Binding-site contacts:
Ligand atom C4 contacts residue ASN1131 of chain 1.B at 4.2 Å.
Ligand atom O5 contacts residue ASN1131 of chain 1.B at 2.3 Å (h-bond).
Ligand atom C7 contacts residue ASN1131 of chain 1.B at 3.3 Å.
Ligand atom C2 contacts residue ASN1131 of chain 1.B at 2.5 Å.
Ligand atom C1 contacts residue ASN1131 of chain 1.B at 1.4 Å.
Ligand atom O7 contacts residue ASN1131 of chain 1.B at 3.1 Å (h-bond).
Ligand atom C3 contacts residue ASN1131 of chain 1.B at 3.8 Å.
Ligand atom N2 contacts residue ASN1131 of chain 1.B at 3.0 Å (h-bond).
Ligand atom C5 contacts residue ASN1131 of chain 1.B at 3.6 Å.

Sequence of chain 1.B:
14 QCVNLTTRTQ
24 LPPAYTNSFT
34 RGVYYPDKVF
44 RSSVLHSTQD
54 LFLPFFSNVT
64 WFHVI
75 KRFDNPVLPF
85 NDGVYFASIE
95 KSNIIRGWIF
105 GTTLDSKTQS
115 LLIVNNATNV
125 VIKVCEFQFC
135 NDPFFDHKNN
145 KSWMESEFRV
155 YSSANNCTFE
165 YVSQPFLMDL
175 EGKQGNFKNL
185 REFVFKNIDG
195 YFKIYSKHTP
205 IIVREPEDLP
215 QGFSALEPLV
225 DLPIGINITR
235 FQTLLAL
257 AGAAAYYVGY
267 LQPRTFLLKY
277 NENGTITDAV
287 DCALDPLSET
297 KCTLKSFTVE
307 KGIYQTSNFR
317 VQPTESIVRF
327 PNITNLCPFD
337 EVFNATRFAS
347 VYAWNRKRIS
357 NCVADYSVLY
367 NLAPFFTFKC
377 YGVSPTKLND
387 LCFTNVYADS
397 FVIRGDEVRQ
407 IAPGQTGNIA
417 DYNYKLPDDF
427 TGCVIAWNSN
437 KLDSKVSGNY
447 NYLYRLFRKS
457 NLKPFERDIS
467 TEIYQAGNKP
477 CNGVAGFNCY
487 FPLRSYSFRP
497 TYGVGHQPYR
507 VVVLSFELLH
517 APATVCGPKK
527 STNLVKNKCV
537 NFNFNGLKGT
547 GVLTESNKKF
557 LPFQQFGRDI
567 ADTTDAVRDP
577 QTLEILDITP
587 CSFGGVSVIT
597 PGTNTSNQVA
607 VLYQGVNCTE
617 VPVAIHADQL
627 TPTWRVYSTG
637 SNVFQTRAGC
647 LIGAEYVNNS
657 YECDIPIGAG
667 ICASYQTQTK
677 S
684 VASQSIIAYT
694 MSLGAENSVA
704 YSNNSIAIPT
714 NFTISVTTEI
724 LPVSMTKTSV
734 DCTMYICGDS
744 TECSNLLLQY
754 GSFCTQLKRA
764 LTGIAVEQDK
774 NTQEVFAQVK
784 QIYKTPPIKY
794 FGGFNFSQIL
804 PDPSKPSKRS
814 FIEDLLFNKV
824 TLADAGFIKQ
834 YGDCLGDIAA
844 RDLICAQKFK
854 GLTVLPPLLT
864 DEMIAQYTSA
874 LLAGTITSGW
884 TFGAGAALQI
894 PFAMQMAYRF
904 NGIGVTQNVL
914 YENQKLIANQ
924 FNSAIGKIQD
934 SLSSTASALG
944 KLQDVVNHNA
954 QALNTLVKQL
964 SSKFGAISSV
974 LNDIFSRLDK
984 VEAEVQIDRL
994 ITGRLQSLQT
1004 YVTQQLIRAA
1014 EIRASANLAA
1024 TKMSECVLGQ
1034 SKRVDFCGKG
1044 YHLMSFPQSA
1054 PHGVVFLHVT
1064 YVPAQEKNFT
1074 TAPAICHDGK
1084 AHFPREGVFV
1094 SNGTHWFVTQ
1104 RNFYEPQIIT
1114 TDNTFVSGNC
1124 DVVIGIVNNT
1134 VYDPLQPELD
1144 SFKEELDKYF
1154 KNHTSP

A protein and the small-molecule ligand that binds it are described below.
Small molecule (SMILES): CC(=O)N[C@H]1[C@H](O[C@H]2[C@H](O)[C@@H](NC(C)=O)CO[C@@H]2CO)O[C@H](CO)[C@@H](O[C@H]2O[C@H](CO)[C@@H](O)[C@H](O)[C@@H]2O)[C@@H]1O